This protein binds this small molecule.
Small molecule (SMILES): CC(C)C[C@H](NC(=O)[C@H](Cc1ccc(O)cc1)NC(=O)[C@H](CCC(N)=O)NC(=O)CNC(=O)[C@H](C)N)C(=O)O

Sequence of chain 1.A:
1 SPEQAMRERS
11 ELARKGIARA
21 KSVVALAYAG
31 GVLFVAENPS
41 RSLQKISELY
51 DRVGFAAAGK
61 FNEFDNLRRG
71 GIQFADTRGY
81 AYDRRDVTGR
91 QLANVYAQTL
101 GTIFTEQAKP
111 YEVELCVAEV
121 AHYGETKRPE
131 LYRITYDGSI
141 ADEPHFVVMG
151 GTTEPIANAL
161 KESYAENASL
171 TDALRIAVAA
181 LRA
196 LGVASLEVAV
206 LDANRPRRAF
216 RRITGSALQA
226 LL

Sequence of chain 1.HA:
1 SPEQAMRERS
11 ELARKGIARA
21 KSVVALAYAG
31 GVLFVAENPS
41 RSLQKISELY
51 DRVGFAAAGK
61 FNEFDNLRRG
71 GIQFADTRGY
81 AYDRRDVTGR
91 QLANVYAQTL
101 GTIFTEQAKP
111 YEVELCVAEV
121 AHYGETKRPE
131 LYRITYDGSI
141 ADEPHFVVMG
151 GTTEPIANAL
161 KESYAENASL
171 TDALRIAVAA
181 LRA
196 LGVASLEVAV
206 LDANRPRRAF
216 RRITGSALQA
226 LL

Binding-site contacts:
Ligand atom O contacts residue LYS21 of chain 1.HA at 3.2 Å.
Ligand atom CA contacts residue ASP137 of chain 1.A at 3.2 Å.
Ligand atom NE2 contacts residue PHE61 of chain 1.HA at 3.0 Å.
Ligand atom CG contacts residue ASN62 of chain 1.HA at 3.7 Å.
Ligand atom CD contacts residue GLY138 of chain 1.A at 3.3 Å.
Ligand atom C contacts residue GLY59 of chain 1.HA at 3.7 Å.
Ligand atom CD2 contacts residue ARG19 of chain 1.HA at 3.8 Å.
Ligand atom NE2 contacts residue ILE140 of chain 1.A at 3.3 Å.
Ligand atom N contacts residue SER139 of chain 1.A at 3.2 Å (h-bond).
Ligand atom C contacts residue ASP137 of chain 1.A at 3.7 Å.
Ligand atom O contacts residue LYS45 of chain 1.HA at 3.0 Å (salt-bridge).
Ligand atom CA contacts residue SER139 of chain 1.A at 3.6 Å.
Ligand atom CD1 contacts residue PHE61 of chain 1.HA at 3.4 Å (hydrophobic).
Ligand atom CA contacts residue GLY59 of chain 1.HA at 3.5 Å.
Ligand atom O contacts residue PHE61 of chain 1.HA at 2.5 Å (h-bond).
Ligand atom O contacts residue ASP137 of chain 1.A at 3.2 Å (salt-bridge).
Ligand atom CA contacts residue GLY59 of chain 1.HA at 3.8 Å.
Ligand atom NE2 contacts residue LEU43 of chain 1.HA at 3.8 Å.
Ligand atom CG contacts residue PHE61 of chain 1.HA at 3.7 Å (hydrophobic).
Ligand atom CE2 contacts residue GLU112 of chain 1.HA at 3.1 Å.
Ligand atom OE1 contacts residue SER139 of chain 1.A at 3.1 Å.
Ligand atom OE1 contacts residue GLY138 of chain 1.A at 2.8 Å (h-bond).
Ligand atom OH contacts residue ARG19 of chain 1.HA at 3.6 Å.
Ligand atom CD1 contacts residue LEU43 of chain 1.HA at 3.5 Å (hydrophobic).
Ligand atom C contacts residue PHE61 of chain 1.HA at 3.6 Å (hydrophobic).
Ligand atom O contacts residue LYS60 of chain 1.HA at 2.8 Å (salt-bridge).
Ligand atom N contacts residue GLY59 of chain 1.HA at 2.9 Å (h-bond).
Ligand atom C contacts residue LYS45 of chain 1.HA at 3.7 Å.
Ligand atom OH contacts residue GLU112 of chain 1.HA at 3.1 Å (salt-bridge).
Ligand atom O contacts residue LYS60 of chain 1.HA at 3.3 Å.
Ligand atom CA contacts residue MET6 of chain 1.A at 3.8 Å (hydrophobic).
Ligand atom C contacts residue GLY59 of chain 1.HA at 3.7 Å.
Ligand atom OXT contacts residue GLY59 of chain 1.HA at 2.9 Å (h-bond).
Ligand atom OXT contacts residue ALA20 of chain 1.HA at 3.4 Å.
Ligand atom N contacts residue MET6 of chain 1.A at 2.5 Å (h-bond).
Ligand atom OE1 contacts residue ILE140 of chain 1.A at 3.3 Å.
Ligand atom CD contacts residue ILE140 of chain 1.A at 3.7 Å (hydrophobic).
Ligand atom N contacts residue ASP137 of chain 1.A at 3.8 Å.
Ligand atom OXT contacts residue LYS45 of chain 1.HA at 3.7 Å.
Ligand atom CZ contacts residue GLU112 of chain 1.HA at 3.5 Å.